Sequence of chain 1.H:
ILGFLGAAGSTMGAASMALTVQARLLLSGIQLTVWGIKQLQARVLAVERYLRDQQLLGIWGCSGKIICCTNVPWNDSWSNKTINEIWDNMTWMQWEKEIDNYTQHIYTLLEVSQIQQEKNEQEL

Sequence of chain 1.B:
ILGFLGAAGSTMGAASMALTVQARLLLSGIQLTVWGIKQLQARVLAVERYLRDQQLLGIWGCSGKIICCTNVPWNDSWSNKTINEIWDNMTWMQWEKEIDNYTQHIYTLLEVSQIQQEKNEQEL

Binding-site contacts:
Ligand atom O26 contacts residue ALA30 of chain 1.H at 3.9 Å.
Ligand atom C12 contacts residue PHE11 of chain 1.H at 4.2 Å (hydrophobic).
Ligand atom C09 contacts residue PHE11 of chain 1.H at 4.2 Å (hydrophobic).
Ligand atom C13 contacts residue ILE91 of chain 1.H at 4.2 Å (hydrophobic).
Ligand atom N04 contacts residue GLN80 of chain 1.B at 4.3 Å.
Ligand atom C14 contacts residue ARG77 of chain 1.B at 4.3 Å.
Ligand atom C08 contacts residue LEU33 of chain 1.H at 4.2 Å (hydrophobic).
Ligand atom C16 contacts residue PHE11 of chain 1.H at 3.7 Å (hydrophobic).
Ligand atom C08 contacts residue LEU81 of chain 1.B at 4.1 Å (hydrophobic).
Ligand atom C06 contacts residue LEU26 of chain 1.H at 4.3 Å (hydrophobic).
Ligand atom C13 contacts residue PHE11 of chain 1.H at 4.0 Å (hydrophobic).
Ligand atom C05 contacts residue ALA30 of chain 1.H at 4.2 Å (hydrophobic).
Ligand atom C20 contacts residue ILE8 of chain 1.H at 3.9 Å (hydrophobic).
Ligand atom C21 contacts residue TYR75 of chain 1.H at 4.2 Å (hydrophobic).
Ligand atom O17 contacts residue ILE8 of chain 1.H at 4.3 Å.
Ligand atom O26 contacts residue LEU26 of chain 1.H at 3.2 Å.
Ligand atom C06 contacts residue LEU81 of chain 1.B at 4.0 Å (hydrophobic).
Ligand atom C07 contacts residue LEU26 of chain 1.H at 4.2 Å (hydrophobic).
Ligand atom C25 contacts residue LEU81 of chain 1.B at 4.3 Å (hydrophobic).
Ligand atom C02 contacts residue LEU26 of chain 1.H at 3.6 Å (hydrophobic).
Ligand atom C21 contacts residue ALA71 of chain 1.H at 4.3 Å (hydrophobic).
Ligand atom C15 contacts residue PHE11 of chain 1.H at 3.8 Å (hydrophobic).
Ligand atom C22 contacts residue PHE11 of chain 1.H at 3.9 Å (hydrophobic).
Ligand atom C24 contacts residue PHE11 of chain 1.H at 4.0 Å (hydrophobic).
Ligand atom C23 contacts residue LEU76 of chain 1.B at 4.2 Å (hydrophobic).
Ligand atom C11 contacts residue PHE11 of chain 1.H at 4.3 Å (hydrophobic).
Ligand atom C13 contacts residue GLN80 of chain 1.B at 4.1 Å.
Ligand atom O17 contacts residue PHE11 of chain 1.H at 3.9 Å.
Ligand atom C02 contacts residue ALA30 of chain 1.H at 4.3 Å (hydrophobic).
Ligand atom C21 contacts residue VAL72 of chain 1.H at 4.3 Å (hydrophobic).
Ligand atom C08 contacts residue PHE11 of chain 1.H at 4.3 Å (hydrophobic).
Ligand atom C01 contacts residue LEU26 of chain 1.H at 3.4 Å (hydrophobic).
Ligand atom C12 contacts residue GLN80 of chain 1.B at 3.9 Å.
Ligand atom C22 contacts residue TYR75 of chain 1.H at 3.6 Å (hydrophobic).
Ligand atom C14 contacts residue PHE11 of chain 1.H at 3.8 Å (hydrophobic).
Ligand atom N18 contacts residue PHE11 of chain 1.H at 4.0 Å.
Ligand atom C07 contacts residue LEU81 of chain 1.B at 4.0 Å (hydrophobic).
Ligand atom C07 contacts residue ALA30 of chain 1.H at 4.4 Å (hydrophobic).
Ligand atom C05 contacts residue LEU26 of chain 1.H at 4.3 Å (hydrophobic).
Ligand atom C01 contacts residue THR27 of chain 1.H at 3.7 Å.

The protein below binds the small molecule below.
Small molecule (SMILES): Cc1nnc(-c2cccc(-c3cccc(C(=O)N4CCCCC4)c3)c2)o1